Binding-site contacts:
Ligand atom O1 contacts residue LYS199 of chain 1.B at 3.3 Å (salt-bridge).
Ligand atom O1 contacts residue THR84 of chain 1.B at 3.2 Å (h-bond).
Ligand atom C4 contacts residue GLY220 of chain 1.B at 3.6 Å.
Ligand atom C2 contacts residue THR85 of chain 1.B at 4.2 Å.
Ligand atom C1 contacts residue THR85 of chain 1.B at 3.7 Å.
Ligand atom C4 contacts residue TYR171 of chain 1.B at 3.7 Å (hydrophobic).
Ligand atom O3 contacts residue VAL173 of chain 1.B at 3.8 Å.
Ligand atom C5 contacts residue TYR171 of chain 1.B at 3.9 Å (hydrophobic).
Ligand atom C2 contacts residue TYR171 of chain 1.B at 3.3 Å (hydrophobic).
Ligand atom C1 contacts residue LYS199 of chain 1.B at 2.2 Å.
Ligand atom O4 contacts residue PHE273 of chain 1.B at 3.9 Å.
Ligand atom C5 contacts residue ARG176 of chain 1.B at 3.9 Å.
Ligand atom O3 contacts residue CYS201 of chain 1.B at 4.4 Å.
Ligand atom O1 contacts residue THR85 of chain 1.B at 2.6 Å (h-bond).
Ligand atom O2 contacts residue THR84 of chain 1.B at 3.2 Å (h-bond).
Ligand atom C4 contacts residue LYS199 of chain 1.B at 3.7 Å.
Ligand atom C1 contacts residue THR84 of chain 1.B at 3.6 Å.
Ligand atom O4 contacts residue ASN277 of chain 1.B at 3.2 Å (h-bond).
Ligand atom O2 contacts residue ILE80 of chain 1.B at 4.4 Å.
Ligand atom O1 contacts residue ALA48 of chain 1.B at 3.5 Å.
Ligand atom C1 contacts residue TYR171 of chain 1.B at 3.6 Å (hydrophobic).
Ligand atom C3 contacts residue THR85 of chain 1.B at 3.7 Å.
Ligand atom C1 contacts residue ALA48 of chain 1.B at 3.8 Å (hydrophobic).
Ligand atom C3 contacts residue VAL240 of chain 1.B at 4.1 Å (hydrophobic).
Ligand atom O2 contacts residue GLY83 of chain 1.B at 3.8 Å.
Ligand atom C3 contacts residue TYR171 of chain 1.B at 3.8 Å (hydrophobic).
Ligand atom C2 contacts residue LYS199 of chain 1.B at 1.3 Å.
Ligand atom C3 contacts residue LYS199 of chain 1.B at 2.8 Å.
Ligand atom O1 contacts residue TYR171 of chain 1.B at 4.3 Å.
Ligand atom C3 contacts residue ASN277 of chain 1.B at 4.4 Å.
Ligand atom O4 contacts residue ARG176 of chain 1.B at 3.4 Å (salt-bridge).
Ligand atom O2 contacts residue LYS199 of chain 1.B at 2.5 Å (salt-bridge).
Ligand atom O3 contacts residue ARG176 of chain 1.B at 3.3 Å (salt-bridge).
Ligand atom O2 contacts residue LEU141 of chain 1.B at 3.8 Å.
Ligand atom O3 contacts residue TYR171 of chain 1.B at 3.7 Å.
Ligand atom O2 contacts residue ALA48 of chain 1.B at 4.2 Å.
Ligand atom C2 contacts residue ALA48 of chain 1.B at 4.4 Å (hydrophobic).
Ligand atom O1 contacts residue GLY83 of chain 1.B at 4.0 Å.
Ligand atom O2 contacts residue TYR171 of chain 1.B at 3.7 Å.
Ligand atom C5 contacts residue ASN277 of chain 1.B at 4.2 Å.

Sequence of chain 1.B:
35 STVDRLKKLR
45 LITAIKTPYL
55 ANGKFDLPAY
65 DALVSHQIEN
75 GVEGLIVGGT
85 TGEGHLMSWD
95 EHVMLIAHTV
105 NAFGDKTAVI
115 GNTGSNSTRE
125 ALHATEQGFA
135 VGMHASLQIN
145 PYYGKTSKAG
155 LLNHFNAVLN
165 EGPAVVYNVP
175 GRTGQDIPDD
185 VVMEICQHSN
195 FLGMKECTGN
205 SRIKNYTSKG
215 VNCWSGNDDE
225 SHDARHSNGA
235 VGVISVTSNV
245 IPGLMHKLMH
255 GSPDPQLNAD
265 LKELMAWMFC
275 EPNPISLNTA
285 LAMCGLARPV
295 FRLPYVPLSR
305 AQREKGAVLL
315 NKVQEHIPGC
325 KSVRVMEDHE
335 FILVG

This small molecule binds to this protein.
Small molecule (SMILES): O=C(O)CCC(=O)C(=O)O